Binding-site contacts:
Ligand atom O1 contacts residue ASP15 of chain 1.A at 2.6 Å (salt-bridge).
Ligand atom C6 contacts residue TRP341 of chain 1.A at 3.5 Å (hydrophobic).
Ligand atom O2 contacts residue ASP66 of chain 1.A at 2.6 Å (salt-bridge).
Ligand atom O5 contacts residue TRP341 of chain 1.A at 3.8 Å.
Ligand atom C2 contacts residue TRP231 of chain 1.A at 4.0 Å (hydrophobic).
Ligand atom C6 contacts residue GLU154 of chain 1.A at 3.5 Å.
Ligand atom O1 contacts residue LYS16 of chain 1.A at 3.1 Å (salt-bridge).
Ligand atom O6 contacts residue GLU154 of chain 1.A at 2.6 Å (salt-bridge).
Ligand atom O4 contacts residue TRP341 of chain 1.A at 3.8 Å.
Ligand atom C6 contacts residue PRO155 of chain 1.A at 3.6 Å (hydrophobic).
Ligand atom C1 contacts residue LYS16 of chain 1.A at 3.7 Å.
Ligand atom O3 contacts residue ALA64 of chain 1.A at 3.2 Å.
Ligand atom O2 contacts residue TRP63 of chain 1.A at 3.2 Å (h-bond).
Ligand atom C6 contacts residue TYR156 of chain 1.A at 3.7 Å (hydrophobic).
Ligand atom O1 contacts residue ASN13 of chain 1.A at 3.6 Å.
Ligand atom O2 contacts residue GLU112 of chain 1.A at 2.9 Å (salt-bridge).
Ligand atom O5 contacts residue ASP15 of chain 1.A at 3.9 Å.
Ligand atom C3 contacts residue ASP66 of chain 1.A at 3.6 Å.
Ligand atom O5 contacts residue TYR156 of chain 1.A at 3.3 Å.
Ligand atom O3 contacts residue TRP341 of chain 1.A at 3.7 Å.
Ligand atom O3 contacts residue ARG67 of chain 1.A at 2.8 Å (salt-bridge).
Ligand atom O2 contacts residue LYS16 of chain 1.A at 2.6 Å (salt-bridge).
Ligand atom C2 contacts residue LYS16 of chain 1.A at 3.7 Å.
Ligand atom C1 contacts residue TYR156 of chain 1.A at 3.5 Å (hydrophobic).
Ligand atom O6 contacts residue PRO155 of chain 1.A at 3.2 Å.
Ligand atom O3 contacts residue ASP66 of chain 1.A at 2.9 Å (salt-bridge).
Ligand atom C3 contacts residue TRP341 of chain 1.A at 3.9 Å (hydrophobic).
Ligand atom C2 contacts residue ASP66 of chain 1.A at 3.2 Å.
Ligand atom C2 contacts residue TRP341 of chain 1.A at 3.8 Å (hydrophobic).
Ligand atom O4 contacts residue ARG67 of chain 1.A at 3.0 Å (salt-bridge).
Ligand atom O6 contacts residue TYR156 of chain 1.A at 3.0 Å (h-bond).
Ligand atom C3 contacts residue TRP63 of chain 1.A at 3.7 Å (hydrophobic).
Ligand atom O3 contacts residue TRP63 of chain 1.A at 3.4 Å (h-bond).
Ligand atom C2 contacts residue GLU112 of chain 1.A at 3.5 Å.
Ligand atom C4 contacts residue TRP341 of chain 1.A at 3.5 Å (hydrophobic).
Ligand atom C1 contacts residue TRP231 of chain 1.A at 3.8 Å (hydrophobic).
Ligand atom O2 contacts residue ALA64 of chain 1.A at 3.2 Å.
Ligand atom O3 contacts residue GLU112 of chain 1.A at 3.7 Å.
Ligand atom C1 contacts residue ASP15 of chain 1.A at 3.4 Å.
Ligand atom O6 contacts residue PHE157 of chain 1.A at 3.8 Å.

This protein binds this small molecule.
Small molecule (SMILES): OC[C@H]1O[C@H](O[C@H]2[C@H](O)[C@@H](O)[C@@H](O)O[C@@H]2CO)[C@H](O)[C@@H](O)[C@@H]1O

Sequence of chain 1.A:
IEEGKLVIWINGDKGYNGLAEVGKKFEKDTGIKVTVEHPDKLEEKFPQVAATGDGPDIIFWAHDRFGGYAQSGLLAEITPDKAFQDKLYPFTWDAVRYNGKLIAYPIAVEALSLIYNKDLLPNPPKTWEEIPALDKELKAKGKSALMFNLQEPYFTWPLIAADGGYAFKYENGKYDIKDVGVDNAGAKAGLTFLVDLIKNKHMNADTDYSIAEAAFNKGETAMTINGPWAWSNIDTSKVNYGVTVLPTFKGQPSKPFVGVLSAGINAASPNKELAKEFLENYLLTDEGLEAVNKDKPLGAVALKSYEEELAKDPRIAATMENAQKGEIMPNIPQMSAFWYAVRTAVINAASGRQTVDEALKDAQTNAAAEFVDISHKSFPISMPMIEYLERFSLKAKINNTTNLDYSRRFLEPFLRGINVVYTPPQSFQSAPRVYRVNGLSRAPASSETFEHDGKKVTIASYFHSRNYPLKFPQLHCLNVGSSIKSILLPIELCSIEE